Binding-site contacts:
Ligand atom O5 contacts residue ASN11 of chain 1.C at 2.5 Å (h-bond).
Ligand atom C5 contacts residue ASN11 of chain 1.C at 3.8 Å.
Ligand atom C7 contacts residue ASN11 of chain 1.C at 3.8 Å.
Ligand atom C7 contacts residue GLY7 of chain 1.C at 3.7 Å.
Ligand atom C8 contacts residue PHE10 of chain 1.C at 4.2 Å (hydrophobic).
Ligand atom O7 contacts residue GLY7 of chain 1.C at 3.8 Å.
Ligand atom N2 contacts residue GLY7 of chain 1.C at 4.5 Å.
Ligand atom C8 contacts residue PHE6 of chain 1.C at 3.6 Å (hydrophobic).
Ligand atom C4 contacts residue ASN11 of chain 1.C at 4.3 Å.
Ligand atom C8 contacts residue GLY7 of chain 1.C at 3.4 Å.
Ligand atom N2 contacts residue ASN11 of chain 1.C at 3.0 Å (h-bond).
Ligand atom C3 contacts residue ASN11 of chain 1.C at 3.9 Å.
Ligand atom C2 contacts residue ASN11 of chain 1.C at 2.6 Å.
Ligand atom O7 contacts residue ASN11 of chain 1.C at 4.2 Å.
Ligand atom C1 contacts residue ASN11 of chain 1.C at 1.5 Å.

Sequence of chain 1.C:
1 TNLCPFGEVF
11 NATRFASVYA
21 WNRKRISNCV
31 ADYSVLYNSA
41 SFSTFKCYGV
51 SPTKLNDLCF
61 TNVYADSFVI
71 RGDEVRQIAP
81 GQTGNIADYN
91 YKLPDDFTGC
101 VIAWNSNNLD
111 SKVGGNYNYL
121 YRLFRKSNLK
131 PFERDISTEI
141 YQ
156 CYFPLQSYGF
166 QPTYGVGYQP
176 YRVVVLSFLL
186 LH

This small molecule binds to this protein.
Small molecule (SMILES): CC(=O)N[C@H]1CO[C@H](CO[C@@H]2O[C@@H](C)[C@@H](O)[C@@H](O)[C@@H]2O)[C@@H](O)[C@@H]1O